Sequence of chain 23.A:
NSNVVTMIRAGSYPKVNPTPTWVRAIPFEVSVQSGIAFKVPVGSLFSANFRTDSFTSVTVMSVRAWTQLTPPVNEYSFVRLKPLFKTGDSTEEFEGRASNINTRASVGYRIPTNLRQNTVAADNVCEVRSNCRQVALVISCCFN

Binding-site contacts:
Ligand atom O4 contacts residue THR21 of chain 2.A at 3.9 Å.
Ligand atom C5' contacts residue ARG125 of chain 23.A at 4.1 Å.
Ligand atom N1 contacts residue ARG125 of chain 23.A at 3.7 Å.
Ligand atom C2 contacts residue ASN16 of chain 2.A at 3.0 Å.
Ligand atom O2 contacts residue ASN16 of chain 2.A at 2.5 Å (h-bond).
Ligand atom OP1 contacts residue ARG125 of chain 23.A at 2.9 Å (salt-bridge).
Ligand atom OP1 contacts residue ILE23 of chain 2.A at 4.0 Å.
Ligand atom C5' contacts residue MET76 of chain 23.A at 4.3 Å (hydrophobic).
Ligand atom C6 contacts residue ARG125 of chain 23.A at 3.5 Å.
Ligand atom N3 contacts residue ASN16 of chain 2.A at 2.9 Å (h-bond).
Ligand atom N3 contacts residue ARG125 of chain 23.A at 3.6 Å (salt-bridge).
Ligand atom OP3 contacts residue ARG125 of chain 23.A at 2.8 Å.
Ligand atom OP2 contacts residue SER77 of chain 23.A at 4.1 Å.
Ligand atom O4 contacts residue ARG125 of chain 23.A at 3.8 Å.
Ligand atom C2' contacts residue ARG125 of chain 23.A at 3.6 Å.
Ligand atom C4 contacts residue ARG125 of chain 23.A at 3.5 Å.
Ligand atom C3' contacts residue ARG125 of chain 23.A at 3.3 Å.
Ligand atom P contacts residue ARG125 of chain 23.A at 3.7 Å.
Ligand atom C5' contacts residue SER77 of chain 23.A at 4.4 Å.
Ligand atom C4' contacts residue ARG125 of chain 23.A at 4.4 Å.
Ligand atom O2 contacts residue ARG125 of chain 23.A at 3.9 Å.
Ligand atom C2 contacts residue ARG125 of chain 23.A at 3.8 Å.
Ligand atom C5 contacts residue ARG125 of chain 23.A at 3.5 Å.
Ligand atom C5' contacts residue ARG131 of chain 23.A at 3.2 Å.
Ligand atom P contacts residue ARG131 of chain 23.A at 3.5 Å.
Ligand atom P contacts residue ILE23 of chain 2.A at 4.4 Å.
Ligand atom O5' contacts residue ARG125 of chain 23.A at 3.0 Å (salt-bridge).
Ligand atom C4 contacts residue SER17 of chain 2.A at 4.1 Å.
Ligand atom C4 contacts residue ASN16 of chain 2.A at 4.1 Å.
Ligand atom O5' contacts residue ARG131 of chain 23.A at 2.6 Å (salt-bridge).
Ligand atom C1' contacts residue ARG125 of chain 23.A at 4.2 Å.
Ligand atom O4 contacts residue SER17 of chain 2.A at 3.2 Å.
Ligand atom N1 contacts residue ASN16 of chain 2.A at 4.4 Å.
Ligand atom OP2 contacts residue ILE23 of chain 2.A at 4.5 Å.
Ligand atom OP2 contacts residue ARG131 of chain 23.A at 3.7 Å.
Ligand atom O3' contacts residue ARG125 of chain 23.A at 4.0 Å.
Ligand atom OP1 contacts residue ARG131 of chain 23.A at 3.4 Å (salt-bridge).
Ligand atom C5 contacts residue THR21 of chain 2.A at 4.3 Å.
Ligand atom OP3 contacts residue ILE23 of chain 2.A at 4.2 Å.
Ligand atom N3 contacts residue SER17 of chain 2.A at 4.3 Å.

The small molecule below binds the protein below.
Small molecule (SMILES): CO[P](=O)(O)O[C@H]1[C@@H](O)[C@H](n2ccc(=O)[nH]c2=O)O[C@@H]1COP(=O)(O)O

Sequence of chain 2.A:
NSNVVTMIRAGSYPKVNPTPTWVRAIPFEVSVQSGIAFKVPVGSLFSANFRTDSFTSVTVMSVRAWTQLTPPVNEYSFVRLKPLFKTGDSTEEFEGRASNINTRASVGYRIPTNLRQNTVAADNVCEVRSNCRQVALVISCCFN